The small molecule below binds the protein below.
Small molecule (SMILES): CC(=O)N[C@@H]1[C@@H](O)[C@H](O)[C@@H](CO)O[C@H]1O

Binding-site contacts:
Ligand atom O5 contacts residue VAL64 of chain 1.A at 3.6 Å.
Ligand atom C5 contacts residue ASN88 of chain 1.A at 3.7 Å.
Ligand atom C4 contacts residue ASN88 of chain 1.A at 4.2 Å.
Ligand atom C8 contacts residue GLY89 of chain 1.A at 3.7 Å.
Ligand atom C6 contacts residue VAL64 of chain 1.A at 3.8 Å (hydrophobic).
Ligand atom O7 contacts residue ASN88 of chain 1.A at 3.6 Å (h-bond).
Ligand atom C7 contacts residue GLY89 of chain 1.A at 4.2 Å.
Ligand atom C5 contacts residue VAL64 of chain 1.A at 3.9 Å (hydrophobic).
Ligand atom O7 contacts residue GLY89 of chain 1.A at 4.4 Å.
Ligand atom C3 contacts residue ASN88 of chain 1.A at 3.8 Å.
Ligand atom O6 contacts residue VAL64 of chain 1.A at 4.4 Å.
Ligand atom C2 contacts residue ASN88 of chain 1.A at 2.5 Å.
Ligand atom N2 contacts residue ASN88 of chain 1.A at 3.0 Å (h-bond).
Ligand atom C1 contacts residue VAL64 of chain 1.A at 4.4 Å (hydrophobic).
Ligand atom C1 contacts residue ASN88 of chain 1.A at 1.4 Å.
Ligand atom O5 contacts residue ASN88 of chain 1.A at 2.3 Å (h-bond).
Ligand atom C7 contacts residue ASN88 of chain 1.A at 3.5 Å.

Sequence of chain 1.A:
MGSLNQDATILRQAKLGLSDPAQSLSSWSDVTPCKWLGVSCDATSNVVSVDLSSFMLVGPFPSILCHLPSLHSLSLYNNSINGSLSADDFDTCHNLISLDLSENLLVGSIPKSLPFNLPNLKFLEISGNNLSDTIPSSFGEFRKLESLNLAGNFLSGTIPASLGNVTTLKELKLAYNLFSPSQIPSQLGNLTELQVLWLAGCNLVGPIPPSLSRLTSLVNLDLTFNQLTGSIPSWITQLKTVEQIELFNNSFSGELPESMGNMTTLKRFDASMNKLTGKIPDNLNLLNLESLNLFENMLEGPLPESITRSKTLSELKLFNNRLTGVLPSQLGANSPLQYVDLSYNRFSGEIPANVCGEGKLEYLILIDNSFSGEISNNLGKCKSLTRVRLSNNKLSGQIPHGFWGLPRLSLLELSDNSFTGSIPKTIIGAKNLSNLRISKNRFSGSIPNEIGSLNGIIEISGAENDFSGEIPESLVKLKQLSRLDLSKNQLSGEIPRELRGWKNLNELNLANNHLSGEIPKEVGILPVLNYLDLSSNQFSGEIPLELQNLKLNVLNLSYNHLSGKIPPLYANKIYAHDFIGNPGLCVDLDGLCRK